Sequence of chain 46.E:
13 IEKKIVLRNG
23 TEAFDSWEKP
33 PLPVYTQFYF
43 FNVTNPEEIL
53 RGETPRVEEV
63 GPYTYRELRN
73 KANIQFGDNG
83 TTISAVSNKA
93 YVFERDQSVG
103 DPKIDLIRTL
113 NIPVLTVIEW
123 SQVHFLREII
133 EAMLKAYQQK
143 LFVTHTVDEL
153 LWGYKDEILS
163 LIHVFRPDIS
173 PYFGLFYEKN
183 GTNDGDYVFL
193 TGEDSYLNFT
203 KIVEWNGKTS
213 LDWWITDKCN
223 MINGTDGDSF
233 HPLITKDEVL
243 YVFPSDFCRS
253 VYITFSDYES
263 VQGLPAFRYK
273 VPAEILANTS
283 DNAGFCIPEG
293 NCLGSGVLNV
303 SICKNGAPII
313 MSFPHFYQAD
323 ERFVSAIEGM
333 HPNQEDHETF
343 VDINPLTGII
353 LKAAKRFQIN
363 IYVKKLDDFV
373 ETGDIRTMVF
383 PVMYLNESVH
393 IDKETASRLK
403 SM

Sequence of chain 12.E:
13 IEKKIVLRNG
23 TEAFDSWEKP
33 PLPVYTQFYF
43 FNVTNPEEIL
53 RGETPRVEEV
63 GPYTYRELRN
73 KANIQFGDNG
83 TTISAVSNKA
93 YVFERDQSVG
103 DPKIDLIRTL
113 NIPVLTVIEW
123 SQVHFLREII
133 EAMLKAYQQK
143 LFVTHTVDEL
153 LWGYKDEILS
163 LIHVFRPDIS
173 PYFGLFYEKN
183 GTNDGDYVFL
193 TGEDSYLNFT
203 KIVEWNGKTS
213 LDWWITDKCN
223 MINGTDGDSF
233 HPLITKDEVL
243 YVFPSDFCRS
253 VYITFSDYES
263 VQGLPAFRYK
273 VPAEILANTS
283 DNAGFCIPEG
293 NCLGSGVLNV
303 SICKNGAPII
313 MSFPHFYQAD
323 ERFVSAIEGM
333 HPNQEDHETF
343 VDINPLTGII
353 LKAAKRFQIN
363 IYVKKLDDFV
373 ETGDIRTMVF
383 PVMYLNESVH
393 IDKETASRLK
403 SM

Binding-site contacts:
Ligand atom C7 contacts residue THR146 of chain 12.E at 4.2 Å.
Ligand atom O5 contacts residue ASN44 of chain 12.E at 2.4 Å (h-bond).
Ligand atom N2 contacts residue ASN44 of chain 12.E at 2.9 Å (h-bond).
Ligand atom O7 contacts residue THR146 of chain 12.E at 3.3 Å.
Ligand atom C4 contacts residue ASN44 of chain 12.E at 4.3 Å.
Ligand atom O6 contacts residue VAL45 of chain 12.E at 3.9 Å.
Ligand atom C2 contacts residue ASN44 of chain 12.E at 2.5 Å.
Ligand atom C8 contacts residue LEU108 of chain 12.E at 3.7 Å (hydrophobic).
Ligand atom C7 contacts residue ASN44 of chain 12.E at 3.4 Å.
Ligand atom C8 contacts residue ASN44 of chain 12.E at 4.5 Å.
Ligand atom C8 contacts residue ILE109 of chain 12.E at 3.8 Å (hydrophobic).
Ligand atom O7 contacts residue LEU108 of chain 12.E at 3.7 Å.
Ligand atom C3 contacts residue ASN44 of chain 12.E at 3.8 Å.
Ligand atom O6 contacts residue ARG110 of chain 12.E at 2.9 Å (salt-bridge).
Ligand atom C7 contacts residue LEU108 of chain 12.E at 3.6 Å (hydrophobic).
Ligand atom C1 contacts residue LEU108 of chain 12.E at 3.9 Å (hydrophobic).
Ligand atom N2 contacts residue LEU108 of chain 12.E at 2.7 Å (h-bond).
Ligand atom C8 contacts residue VAL62 of chain 12.E at 3.8 Å (hydrophobic).
Ligand atom O6 contacts residue GLU55 of chain 46.E at 3.7 Å.
Ligand atom N2 contacts residue ILE109 of chain 12.E at 4.5 Å.
Ligand atom C5 contacts residue ARG110 of chain 12.E at 4.4 Å.
Ligand atom C3 contacts residue LEU108 of chain 12.E at 3.5 Å (hydrophobic).
Ligand atom O7 contacts residue ASN44 of chain 12.E at 3.7 Å.
Ligand atom C5 contacts residue ASN44 of chain 12.E at 3.7 Å.
Ligand atom C1 contacts residue ASN44 of chain 12.E at 1.4 Å.
Ligand atom C6 contacts residue GLU55 of chain 46.E at 3.5 Å.
Ligand atom C8 contacts residue THR146 of chain 12.E at 4.1 Å.
Ligand atom C2 contacts residue LEU108 of chain 12.E at 3.5 Å (hydrophobic).
Ligand atom C6 contacts residue ARG110 of chain 12.E at 3.5 Å.
Ligand atom O3 contacts residue LEU108 of chain 12.E at 4.0 Å.

This protein binds this small molecule.
Small molecule (SMILES): CC(=O)N[C@H]1[C@H](O[C@H]2[C@H](O)[C@@H](NC(C)=O)CO[C@@H]2CO)O[C@H](CO)[C@@H](O[C@@H]2O[C@H](CO)[C@@H](O)[C@H](O[C@H]3O[C@H](CO)[C@@H](O)[C@H](O)[C@@H]3O)[C@@H]2O)[C@@H]1O